A protein and the small-molecule ligand that binds it are described below.
Small molecule (SMILES): O=c1[nH]cnc2c1ncn2[C@@H]1O[C@H](COP(=O)(O)O)[C@@H](O)[C@H]1O

Binding-site contacts:
Ligand atom N7 contacts residue GLY418 of chain 1.C at 3.3 Å.
Ligand atom C2 contacts residue NAD1 of chain 1.DA at 3.4 Å.
Ligand atom C5 contacts residue MET419 of chain 1.C at 3.4 Å (hydrophobic).
Ligand atom N3 contacts residue NAD1 of chain 1.DA at 3.0 Å (h-bond).
Ligand atom O3P contacts residue SER393 of chain 1.C at 2.3 Å (h-bond).
Ligand atom O1P contacts residue GLY333 of chain 1.C at 3.3 Å.
Ligand atom O1P contacts residue SER334 of chain 1.C at 2.5 Å (h-bond).
Ligand atom O6 contacts residue MET419 of chain 1.C at 3.3 Å (h-bond).
Ligand atom C5 contacts residue ILE335 of chain 1.C at 3.5 Å (hydrophobic).
Ligand atom O6 contacts residue GLY447 of chain 1.C at 3.3 Å.
Ligand atom O1P contacts residue GLY370 of chain 1.C at 3.2 Å.
Ligand atom P contacts residue SER334 of chain 1.C at 3.6 Å.
Ligand atom O2' contacts residue ARG327 of chain 1.C at 2.4 Å (salt-bridge).
Ligand atom O6 contacts residue GLY418 of chain 1.C at 3.1 Å.
Ligand atom N9 contacts residue MET419 of chain 1.C at 3.5 Å.
Ligand atom C4 contacts residue MET419 of chain 1.C at 3.5 Å (hydrophobic).
Ligand atom O3' contacts residue ARG327 of chain 1.C at 2.6 Å (salt-bridge).
Ligand atom O6 contacts residue ILE335 of chain 1.C at 3.3 Å.
Ligand atom O2P contacts residue GLY392 of chain 1.C at 3.1 Å (h-bond).
Ligand atom O1P contacts residue GLY371 of chain 1.C at 2.4 Å (h-bond).
Ligand atom N3 contacts residue CYS336 of chain 1.C at 3.6 Å (h-bond).
Ligand atom C2 contacts residue GLN446 of chain 1.C at 3.3 Å.
Ligand atom C6 contacts residue GLN446 of chain 1.C at 3.5 Å.
Ligand atom N1 contacts residue GLY420 of chain 1.C at 3.5 Å.
Ligand atom O3P contacts residue SER334 of chain 1.C at 3.3 Å.
Ligand atom C6 contacts residue GLY420 of chain 1.C at 3.2 Å.
Ligand atom O2' contacts residue MET419 of chain 1.C at 3.4 Å.
Ligand atom O3' contacts residue ASP369 of chain 1.C at 3.0 Å (salt-bridge).
Ligand atom O3P contacts residue TYR416 of chain 1.C at 3.0 Å (h-bond).
Ligand atom C2 contacts residue CYS336 of chain 1.C at 3.5 Å (hydrophobic).
Ligand atom N7 contacts residue ILE335 of chain 1.C at 3.3 Å.
Ligand atom C1' contacts residue NAD1 of chain 1.DA at 3.4 Å.
Ligand atom C3' contacts residue ARG327 of chain 1.C at 3.4 Å.
Ligand atom C2' contacts residue ARG327 of chain 1.C at 3.4 Å.
Ligand atom P contacts residue SER393 of chain 1.C at 3.2 Å.
Ligand atom N7 contacts residue MET419 of chain 1.C at 3.3 Å (h-bond).
Ligand atom O5' contacts residue GLY370 of chain 1.C at 3.4 Å.
Ligand atom N1 contacts residue GLN446 of chain 1.C at 2.5 Å (h-bond).
Ligand atom O2P contacts residue SER393 of chain 1.C at 2.9 Å (h-bond).
Ligand atom O6 contacts residue GLY420 of chain 1.C at 2.6 Å (h-bond).

Sequence of chain 1.C:
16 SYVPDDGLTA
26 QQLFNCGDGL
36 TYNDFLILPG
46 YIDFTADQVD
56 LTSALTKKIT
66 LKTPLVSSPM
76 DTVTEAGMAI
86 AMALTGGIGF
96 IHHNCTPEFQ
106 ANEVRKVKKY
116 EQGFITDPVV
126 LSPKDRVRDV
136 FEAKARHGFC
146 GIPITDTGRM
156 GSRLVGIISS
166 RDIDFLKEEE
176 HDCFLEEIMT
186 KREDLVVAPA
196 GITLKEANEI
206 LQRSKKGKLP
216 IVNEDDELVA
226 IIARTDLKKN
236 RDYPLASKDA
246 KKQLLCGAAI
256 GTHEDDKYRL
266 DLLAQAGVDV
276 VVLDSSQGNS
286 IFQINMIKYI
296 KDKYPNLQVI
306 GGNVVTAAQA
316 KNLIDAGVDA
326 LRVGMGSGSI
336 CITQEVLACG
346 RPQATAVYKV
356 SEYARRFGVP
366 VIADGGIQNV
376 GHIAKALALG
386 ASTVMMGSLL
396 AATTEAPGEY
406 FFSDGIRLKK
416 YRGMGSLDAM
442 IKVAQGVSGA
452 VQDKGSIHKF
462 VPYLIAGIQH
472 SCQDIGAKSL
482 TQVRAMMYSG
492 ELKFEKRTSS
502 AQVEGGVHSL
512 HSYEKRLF